Sequence of chain 1.B:
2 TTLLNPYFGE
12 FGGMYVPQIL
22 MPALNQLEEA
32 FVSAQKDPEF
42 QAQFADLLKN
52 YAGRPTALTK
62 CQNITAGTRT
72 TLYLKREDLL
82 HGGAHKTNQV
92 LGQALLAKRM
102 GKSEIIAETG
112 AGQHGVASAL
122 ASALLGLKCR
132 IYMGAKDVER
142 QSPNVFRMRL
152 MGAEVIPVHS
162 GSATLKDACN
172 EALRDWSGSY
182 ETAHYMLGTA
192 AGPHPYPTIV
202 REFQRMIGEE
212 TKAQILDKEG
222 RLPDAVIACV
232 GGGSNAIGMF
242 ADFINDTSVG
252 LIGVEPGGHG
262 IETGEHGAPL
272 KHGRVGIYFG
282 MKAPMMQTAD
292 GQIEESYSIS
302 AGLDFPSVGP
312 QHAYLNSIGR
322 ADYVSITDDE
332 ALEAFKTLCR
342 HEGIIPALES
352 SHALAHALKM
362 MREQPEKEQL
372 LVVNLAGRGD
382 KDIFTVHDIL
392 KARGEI

Sequence of chain 1.A:
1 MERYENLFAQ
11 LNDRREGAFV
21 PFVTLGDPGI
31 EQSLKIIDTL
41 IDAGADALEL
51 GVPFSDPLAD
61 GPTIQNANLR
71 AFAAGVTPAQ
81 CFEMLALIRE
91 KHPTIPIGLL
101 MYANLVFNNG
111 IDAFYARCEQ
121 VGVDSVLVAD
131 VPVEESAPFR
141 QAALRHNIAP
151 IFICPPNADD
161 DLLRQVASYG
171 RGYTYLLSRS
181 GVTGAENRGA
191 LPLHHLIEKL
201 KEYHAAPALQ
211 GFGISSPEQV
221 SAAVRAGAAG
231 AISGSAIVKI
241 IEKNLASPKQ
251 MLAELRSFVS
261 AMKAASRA

The protein below binds the small molecule below.
Small molecule (SMILES): O=P(O)(O)OCCNS(=O)(=O)c1ccc(OC(F)(F)F)cc1

Binding-site contacts:
Ligand atom O22 contacts residue TYR175 of chain 1.A at 2.8 Å (h-bond).
Ligand atom F11 contacts residue PHE212 of chain 1.A at 3.7 Å.
Ligand atom C4 contacts residue LEU100 of chain 1.A at 3.6 Å (hydrophobic).
Ligand atom F10 contacts residue ALA129 of chain 1.A at 3.4 Å.
Ligand atom O16 contacts residue PHE212 of chain 1.A at 3.5 Å.
Ligand atom F11 contacts residue ILE153 of chain 1.A at 3.4 Å.
Ligand atom F10 contacts residue ILE153 of chain 1.A at 3.5 Å.
Ligand atom O18 contacts residue GLY184 of chain 1.A at 2.8 Å (h-bond).
Ligand atom C3 contacts residue LEU127 of chain 1.A at 3.8 Å (hydrophobic).
Ligand atom O19 contacts residue GLY234 of chain 1.A at 3.7 Å.
Ligand atom O18 contacts residue PHE212 of chain 1.A at 3.4 Å.
Ligand atom F9F contacts residue ALA59 of chain 1.A at 3.7 Å.
Ligand atom F9F contacts residue PRO18 of chain 1.B at 3.5 Å.
Ligand atom O21 contacts residue PHE22 of chain 1.A at 3.2 Å.
Ligand atom F10 contacts residue LEU127 of chain 1.A at 3.5 Å.
Ligand atom O19 contacts residue THR183 of chain 1.A at 3.5 Å.
Ligand atom C14 contacts residue THR183 of chain 1.A at 3.3 Å.
Ligand atom O19 contacts residue GLY184 of chain 1.A at 3.7 Å.
Ligand atom O20 contacts residue SER235 of chain 1.A at 3.5 Å (h-bond).
Ligand atom O19 contacts residue SER235 of chain 1.A at 2.6 Å (h-bond).
Ligand atom O18 contacts residue THR183 of chain 1.A at 3.7 Å.
Ligand atom O18 contacts residue GLY213 of chain 1.A at 2.8 Å (h-bond).
Ligand atom F9F contacts residue ALA129 of chain 1.A at 3.2 Å.
Ligand atom O7 contacts residue ALA129 of chain 1.A at 3.6 Å.
Ligand atom O20 contacts residue GLY234 of chain 1.A at 2.9 Å (h-bond).
Ligand atom P17 contacts residue GLY184 of chain 1.A at 3.8 Å.
Ligand atom P17 contacts residue GLY213 of chain 1.A at 3.8 Å.
Ligand atom C2 contacts residue PHE212 of chain 1.A at 3.7 Å (hydrophobic).
Ligand atom C3 contacts residue TYR175 of chain 1.A at 3.4 Å (hydrophobic).
Ligand atom O21 contacts residue GLU49 of chain 1.A at 3.3 Å.
Ligand atom O21 contacts residue LEU100 of chain 1.A at 3.4 Å.
Ligand atom C5 contacts residue LEU100 of chain 1.A at 3.6 Å (hydrophobic).
Ligand atom O19 contacts residue ILE64 of chain 1.A at 3.5 Å.
Ligand atom O7 contacts residue ALA59 of chain 1.A at 3.4 Å.
Ligand atom P17 contacts residue SER235 of chain 1.A at 3.6 Å.
Ligand atom C1 contacts residue PHE212 of chain 1.A at 3.7 Å (hydrophobic).
Ligand atom N13 contacts residue PHE22 of chain 1.A at 3.7 Å.
Ligand atom C6 contacts residue THR183 of chain 1.A at 3.8 Å.
Ligand atom O22 contacts residue ILE232 of chain 1.A at 3.6 Å.
Ligand atom C5 contacts residue THR183 of chain 1.A at 3.6 Å.